Sequence of chain 41.E:
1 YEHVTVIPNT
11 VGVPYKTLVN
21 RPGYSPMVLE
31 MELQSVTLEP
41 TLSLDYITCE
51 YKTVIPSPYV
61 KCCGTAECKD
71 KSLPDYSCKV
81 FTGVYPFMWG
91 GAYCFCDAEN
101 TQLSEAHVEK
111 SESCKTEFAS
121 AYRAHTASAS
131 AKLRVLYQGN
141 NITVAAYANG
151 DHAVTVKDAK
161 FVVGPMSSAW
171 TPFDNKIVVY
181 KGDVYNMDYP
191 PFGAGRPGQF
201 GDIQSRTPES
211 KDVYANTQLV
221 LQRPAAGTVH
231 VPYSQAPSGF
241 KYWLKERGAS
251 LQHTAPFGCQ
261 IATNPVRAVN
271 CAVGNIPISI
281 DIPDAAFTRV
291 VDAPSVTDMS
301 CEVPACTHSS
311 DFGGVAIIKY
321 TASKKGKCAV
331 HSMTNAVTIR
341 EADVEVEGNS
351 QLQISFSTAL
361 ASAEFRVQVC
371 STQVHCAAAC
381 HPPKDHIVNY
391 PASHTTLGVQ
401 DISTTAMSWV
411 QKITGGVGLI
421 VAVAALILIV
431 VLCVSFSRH

Binding-site contacts:
Ligand atom C5 contacts residue ASN259 of chain 41.F at 3.7 Å.
Ligand atom C7 contacts residue ASN259 of chain 41.F at 3.1 Å.
Ligand atom C1 contacts residue ASN259 of chain 41.F at 1.4 Å.
Ligand atom O7 contacts residue ASN259 of chain 41.F at 2.9 Å (h-bond).
Ligand atom N2 contacts residue ASN259 of chain 41.F at 2.9 Å (h-bond).
Ligand atom C3 contacts residue ASN259 of chain 41.F at 3.8 Å.
Ligand atom C8 contacts residue LYS181 of chain 41.E at 4.1 Å.
Ligand atom C2 contacts residue ASN259 of chain 41.F at 2.4 Å.
Ligand atom O6 contacts residue LYS115 of chain 41.E at 4.4 Å.
Ligand atom O7 contacts residue LYS181 of chain 41.E at 3.9 Å.
Ligand atom O5 contacts residue ASN259 of chain 41.F at 2.4 Å (h-bond).
Ligand atom O5 contacts residue THR116 of chain 41.E at 4.0 Å.
Ligand atom O6 contacts residue THR116 of chain 41.E at 3.5 Å.
Ligand atom C4 contacts residue ASN259 of chain 41.F at 4.2 Å.
Ligand atom C8 contacts residue ASN259 of chain 41.F at 4.4 Å.

Sequence of chain 41.F:
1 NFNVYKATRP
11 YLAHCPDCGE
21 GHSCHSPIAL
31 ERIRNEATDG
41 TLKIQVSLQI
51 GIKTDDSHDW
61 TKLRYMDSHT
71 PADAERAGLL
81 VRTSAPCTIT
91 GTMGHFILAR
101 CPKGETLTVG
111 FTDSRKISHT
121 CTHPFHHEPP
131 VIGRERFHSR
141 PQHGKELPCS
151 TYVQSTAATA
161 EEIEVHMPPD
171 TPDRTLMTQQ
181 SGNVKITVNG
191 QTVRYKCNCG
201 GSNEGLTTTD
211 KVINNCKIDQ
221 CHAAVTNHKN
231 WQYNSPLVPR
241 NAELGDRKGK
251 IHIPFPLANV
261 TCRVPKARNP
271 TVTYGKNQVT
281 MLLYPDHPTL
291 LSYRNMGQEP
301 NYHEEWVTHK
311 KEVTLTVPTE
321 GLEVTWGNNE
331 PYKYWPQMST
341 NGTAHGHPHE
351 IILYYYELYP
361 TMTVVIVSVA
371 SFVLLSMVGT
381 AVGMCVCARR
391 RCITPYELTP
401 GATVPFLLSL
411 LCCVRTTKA

This small molecule binds to this protein.
Small molecule (SMILES): CC(=O)N[C@@H]1[C@@H](O)[C@H](O)[C@@H](CO)O[C@H]1O